Binding-site contacts:
Ligand atom C09 contacts residue MET221 of chain 48.A at 3.9 Å (hydrophobic).
Ligand atom C14 contacts residue TYR197 of chain 48.A at 3.7 Å (hydrophobic).
Ligand atom N13 contacts residue GOL1 of chain 48.E at 3.7 Å.
Ligand atom C06 contacts residue TYR128 of chain 48.A at 3.4 Å (hydrophobic).
Ligand atom C07 contacts residue TYR128 of chain 48.A at 2.9 Å (hydrophobic).
Ligand atom O24 contacts residue VAL191 of chain 48.A at 3.1 Å.
Ligand atom C18 contacts residue TYR152 of chain 48.A at 3.7 Å (hydrophobic).
Ligand atom C01 contacts residue TYR128 of chain 48.A at 2.9 Å (hydrophobic).
Ligand atom C04 contacts residue TYR128 of chain 48.A at 3.4 Å (hydrophobic).
Ligand atom C08 contacts residue TYR128 of chain 48.A at 3.3 Å (hydrophobic).
Ligand atom C21 contacts residue TYR152 of chain 48.A at 3.6 Å (hydrophobic).
Ligand atom C15 contacts residue TYR128 of chain 48.A at 3.1 Å (hydrophobic).
Ligand atom C12 contacts residue TYR197 of chain 48.A at 3.5 Å (hydrophobic).
Ligand atom C01 contacts residue PHE186 of chain 48.A at 2.8 Å (hydrophobic).
Ligand atom C14 contacts residue LEU106 of chain 48.A at 3.5 Å (hydrophobic).
Ligand atom O23 contacts residue VAL191 of chain 48.A at 3.9 Å.
Ligand atom O20 contacts residue PHE186 of chain 48.A at 3.8 Å.
Ligand atom O24 contacts residue TYR152 of chain 48.A at 3.5 Å (h-bond).
Ligand atom C03 contacts residue TYR128 of chain 48.A at 3.7 Å (hydrophobic).
Ligand atom O16 contacts residue VAL188 of chain 48.A at 3.8 Å.
Ligand atom C06 contacts residue ILE104 of chain 48.A at 3.5 Å (hydrophobic).
Ligand atom C11 contacts residue TYR197 of chain 48.A at 3.5 Å (hydrophobic).
Ligand atom C15 contacts residue SER126 of chain 48.A at 3.5 Å.
Ligand atom C01 contacts residue MET224 of chain 48.A at 3.7 Å (hydrophobic).
Ligand atom C10 contacts residue MET221 of chain 48.A at 3.9 Å (hydrophobic).
Ligand atom N22 contacts residue TYR152 of chain 48.A at 3.3 Å (h-bond).
Ligand atom O20 contacts residue TYR152 of chain 48.A at 3.7 Å.
Ligand atom O02 contacts residue TYR128 of chain 48.A at 3.8 Å.
Ligand atom O23 contacts residue TYR152 of chain 48.A at 3.0 Å (h-bond).
Ligand atom C08 contacts residue TYR197 of chain 48.A at 3.9 Å (hydrophobic).
Ligand atom N13 contacts residue TYR197 of chain 48.A at 3.4 Å.
Ligand atom N22 contacts residue VAL191 of chain 48.A at 3.9 Å.
Ligand atom C05 contacts residue TYR128 of chain 48.A at 3.8 Å (hydrophobic).
Ligand atom C17 contacts residue TYR152 of chain 48.A at 3.8 Å (hydrophobic).
Ligand atom C19 contacts residue TYR152 of chain 48.A at 3.9 Å (hydrophobic).
Ligand atom O16 contacts residue TYR128 of chain 48.A at 2.9 Å (h-bond).
Ligand atom O23 contacts residue LEU221 of chain 49.C at 3.9 Å.
Ligand atom C15 contacts residue TYR197 of chain 48.A at 3.8 Å (hydrophobic).
Ligand atom C10 contacts residue TYR197 of chain 48.A at 3.7 Å (hydrophobic).
Ligand atom O02 contacts residue MET224 of chain 48.A at 3.5 Å.

Sequence of chain 49.C:
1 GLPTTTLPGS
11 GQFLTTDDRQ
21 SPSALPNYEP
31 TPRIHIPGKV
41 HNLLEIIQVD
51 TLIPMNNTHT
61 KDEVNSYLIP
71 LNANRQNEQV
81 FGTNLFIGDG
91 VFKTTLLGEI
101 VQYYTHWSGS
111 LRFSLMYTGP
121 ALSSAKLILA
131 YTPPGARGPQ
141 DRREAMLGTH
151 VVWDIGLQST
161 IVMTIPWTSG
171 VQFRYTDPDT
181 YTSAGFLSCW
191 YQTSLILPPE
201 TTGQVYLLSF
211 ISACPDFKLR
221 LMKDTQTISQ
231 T

A protein and the small-molecule ligand that binds it are described below.
Small molecule (SMILES): COc1cc(CC(=O)c2ccc(C#N)cc2)c([N+](=O)[O-])cc1OC

Sequence of chain 48.C:
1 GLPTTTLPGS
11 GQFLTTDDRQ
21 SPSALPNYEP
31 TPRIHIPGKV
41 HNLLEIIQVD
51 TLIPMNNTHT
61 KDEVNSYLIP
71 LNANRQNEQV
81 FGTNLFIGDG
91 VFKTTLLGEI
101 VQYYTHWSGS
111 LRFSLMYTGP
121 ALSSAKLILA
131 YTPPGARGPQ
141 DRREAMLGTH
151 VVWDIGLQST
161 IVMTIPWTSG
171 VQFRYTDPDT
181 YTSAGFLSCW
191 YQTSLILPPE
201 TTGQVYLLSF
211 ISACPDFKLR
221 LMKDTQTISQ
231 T

Sequence of chain 48.A:
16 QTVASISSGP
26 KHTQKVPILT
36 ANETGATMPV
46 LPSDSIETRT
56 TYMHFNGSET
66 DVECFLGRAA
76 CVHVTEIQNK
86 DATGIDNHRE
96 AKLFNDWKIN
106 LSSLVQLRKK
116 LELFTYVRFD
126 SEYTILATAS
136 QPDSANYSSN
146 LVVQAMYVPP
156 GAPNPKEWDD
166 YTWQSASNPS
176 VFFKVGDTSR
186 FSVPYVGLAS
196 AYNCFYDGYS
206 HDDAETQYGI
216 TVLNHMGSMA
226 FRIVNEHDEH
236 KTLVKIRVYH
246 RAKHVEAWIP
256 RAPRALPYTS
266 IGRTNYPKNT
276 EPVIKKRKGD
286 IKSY